Binding-site contacts:
Ligand atom C3 contacts residue ASN301 of chain 1.E at 3.8 Å.
Ligand atom O7 contacts residue THR267 of chain 1.E at 4.2 Å.
Ligand atom O5 contacts residue ASN301 of chain 1.E at 2.4 Å (h-bond).
Ligand atom C4 contacts residue ASN301 of chain 1.E at 4.2 Å.
Ligand atom O5 contacts residue THR383 of chain 1.E at 3.9 Å.
Ligand atom O6 contacts residue THR383 of chain 1.E at 2.9 Å.
Ligand atom C1 contacts residue ASN301 of chain 1.E at 1.4 Å.
Ligand atom C8 contacts residue ASN265 of chain 1.E at 4.4 Å.
Ligand atom O6 contacts residue ASN301 of chain 1.E at 4.4 Å.
Ligand atom O7 contacts residue HIS299 of chain 1.E at 2.7 Å (h-bond).
Ligand atom C7 contacts residue HIS299 of chain 1.E at 3.7 Å.
Ligand atom C3 contacts residue HIS299 of chain 1.E at 4.5 Å.
Ligand atom C5 contacts residue THR383 of chain 1.E at 4.1 Å.
Ligand atom C7 contacts residue ASN301 of chain 1.E at 3.1 Å.
Ligand atom C5 contacts residue ASN301 of chain 1.E at 3.7 Å.
Ligand atom O7 contacts residue ASN301 of chain 1.E at 3.1 Å (h-bond).
Ligand atom C8 contacts residue ARG412 of chain 1.E at 3.6 Å.
Ligand atom C7 contacts residue THR267 of chain 1.E at 4.5 Å.
Ligand atom N2 contacts residue ASN301 of chain 1.E at 2.8 Å (h-bond).
Ligand atom C6 contacts residue THR383 of chain 1.E at 4.0 Å.
Ligand atom C8 contacts residue THR267 of chain 1.E at 4.0 Å.
Ligand atom C2 contacts residue ASN301 of chain 1.E at 2.4 Å.
Ligand atom C8 contacts residue ASN301 of chain 1.E at 4.3 Å.

Sequence of chain 1.E:
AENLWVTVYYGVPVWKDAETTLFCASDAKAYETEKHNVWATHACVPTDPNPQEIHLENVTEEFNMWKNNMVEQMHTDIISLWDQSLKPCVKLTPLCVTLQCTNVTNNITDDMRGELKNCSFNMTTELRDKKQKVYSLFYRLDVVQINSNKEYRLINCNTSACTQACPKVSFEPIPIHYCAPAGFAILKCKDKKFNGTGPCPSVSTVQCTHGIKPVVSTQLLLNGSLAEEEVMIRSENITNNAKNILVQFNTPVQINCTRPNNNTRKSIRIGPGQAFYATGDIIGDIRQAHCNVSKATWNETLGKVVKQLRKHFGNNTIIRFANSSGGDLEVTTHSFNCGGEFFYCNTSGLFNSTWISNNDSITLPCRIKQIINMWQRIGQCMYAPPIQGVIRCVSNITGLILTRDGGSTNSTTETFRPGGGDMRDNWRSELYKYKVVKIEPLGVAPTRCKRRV

A protein and the small-molecule ligand that binds it are described below.
Small molecule (SMILES): CC(=O)N[C@H]1[C@H](O[C@H]2[C@H](O)[C@@H](NC(C)=O)CO[C@@H]2CO)O[C@H](CO)[C@@H](O)[C@@H]1O